Sequence of chain 3.A:
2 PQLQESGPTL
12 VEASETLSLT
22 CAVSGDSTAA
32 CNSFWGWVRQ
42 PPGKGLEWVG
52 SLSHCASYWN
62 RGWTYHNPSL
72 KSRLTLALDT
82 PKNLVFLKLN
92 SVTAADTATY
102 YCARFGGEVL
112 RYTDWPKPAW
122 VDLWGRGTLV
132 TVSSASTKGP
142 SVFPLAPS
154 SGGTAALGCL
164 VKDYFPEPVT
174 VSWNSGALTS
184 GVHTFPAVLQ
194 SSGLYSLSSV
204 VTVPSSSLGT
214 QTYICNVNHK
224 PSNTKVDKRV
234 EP

Sequence of chain 3.C:
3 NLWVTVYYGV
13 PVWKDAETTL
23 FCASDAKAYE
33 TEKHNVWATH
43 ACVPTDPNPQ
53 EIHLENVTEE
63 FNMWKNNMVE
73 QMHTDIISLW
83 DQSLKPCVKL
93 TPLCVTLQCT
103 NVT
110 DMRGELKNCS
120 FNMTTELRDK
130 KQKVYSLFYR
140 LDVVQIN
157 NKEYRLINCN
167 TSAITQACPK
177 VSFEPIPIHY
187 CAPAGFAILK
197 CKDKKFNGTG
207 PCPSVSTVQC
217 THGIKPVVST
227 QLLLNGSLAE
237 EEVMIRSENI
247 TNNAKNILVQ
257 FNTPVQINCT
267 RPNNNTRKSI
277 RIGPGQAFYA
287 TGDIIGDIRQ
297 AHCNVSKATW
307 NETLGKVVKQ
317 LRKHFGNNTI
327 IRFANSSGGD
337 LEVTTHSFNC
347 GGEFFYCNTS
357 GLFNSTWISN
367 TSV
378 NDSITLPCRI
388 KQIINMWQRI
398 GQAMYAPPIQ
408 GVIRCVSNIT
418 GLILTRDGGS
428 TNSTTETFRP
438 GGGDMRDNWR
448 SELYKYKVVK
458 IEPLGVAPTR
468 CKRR

A small-molecule ligand and the protein it binds are described below.
Small molecule (SMILES): CC(=O)N[C@H]1[C@H](O[C@H]2[C@H](O)[C@@H](NC(C)=O)CO[C@@H]2CO)O[C@H](CO)[C@@H](O[C@@H]2O[C@H](CO[C@H]3O[C@H](CO)[C@@H](O)[C@H](O[C@H]4O[C@H](CO)[C@@H](O)[C@H](O)[C@@H]4O)[C@@H]3O)[C@@H](O)[C@H](O[C@H]3O[C@H](CO)[C@@H](O)[C@H](O)[C@@H]3O[C@H]3O[C@H](CO)[C@@H](O)[C@H](O)[C@@H]3O[C@H]3O[C@H](CO)[C@@H](O)[C@H](O)[C@@H]3O)[C@@H]2O)[C@@H]1O

Binding-site contacts:
Ligand atom O7 contacts residue GLY408 of chain 3.C at 3.9 Å.
Ligand atom O3 contacts residue THR81 of chain 3.A at 4.1 Å.
Ligand atom O5 contacts residue ASN270 of chain 3.C at 2.3 Å (h-bond).
Ligand atom C5 contacts residue PRO82 of chain 3.A at 4.2 Å (hydrophobic).
Ligand atom O3 contacts residue HIS55 of chain 3.A at 3.5 Å (h-bond).
Ligand atom O3 contacts residue CYS56 of chain 3.A at 3.6 Å.
Ligand atom C2 contacts residue ALA57 of chain 3.A at 3.6 Å (hydrophobic).
Ligand atom C1 contacts residue ASN270 of chain 3.C at 1.4 Å.
Ligand atom C4 contacts residue PRO82 of chain 3.A at 3.6 Å (hydrophobic).
Ligand atom C7 contacts residue ALA57 of chain 3.A at 3.8 Å (hydrophobic).
Ligand atom C5 contacts residue ASN270 of chain 3.C at 3.6 Å.
Ligand atom C3 contacts residue ASN270 of chain 3.C at 3.8 Å.
Ligand atom O4 contacts residue PRO82 of chain 3.A at 3.8 Å.
Ligand atom C7 contacts residue ALA30 of chain 3.A at 3.8 Å (hydrophobic).
Ligand atom C6 contacts residue HIS55 of chain 3.A at 3.5 Å.
Ligand atom C1 contacts residue THR81 of chain 3.A at 4.0 Å.
Ligand atom O3 contacts residue ALA57 of chain 3.A at 3.5 Å (h-bond).
Ligand atom O4 contacts residue THR81 of chain 3.A at 3.3 Å.
Ligand atom O6 contacts residue GLN407 of chain 3.C at 4.1 Å.
Ligand atom O7 contacts residue VAL409 of chain 3.C at 4.1 Å.
Ligand atom O4 contacts residue HIS55 of chain 3.A at 3.5 Å.
Ligand atom O5 contacts residue THR81 of chain 3.A at 3.5 Å.
Ligand atom C2 contacts residue THR81 of chain 3.A at 4.0 Å.
Ligand atom O7 contacts residue ASN270 of chain 3.C at 3.7 Å.
Ligand atom O2 contacts residue HIS55 of chain 3.A at 4.2 Å.
Ligand atom O7 contacts residue ALA30 of chain 3.A at 2.7 Å (h-bond).
Ligand atom O2 contacts residue THR81 of chain 3.A at 2.8 Å (h-bond).
Ligand atom C5 contacts residue HIS55 of chain 3.A at 4.0 Å.
Ligand atom C7 contacts residue ASN270 of chain 3.C at 3.5 Å.
Ligand atom C8 contacts residue SER58 of chain 3.A at 3.6 Å.
Ligand atom C8 contacts residue ALA57 of chain 3.A at 3.8 Å (hydrophobic).
Ligand atom N2 contacts residue ALA57 of chain 3.A at 2.9 Å (h-bond).
Ligand atom O2 contacts residue GLN407 of chain 3.C at 4.0 Å.
Ligand atom C2 contacts residue ASN270 of chain 3.C at 2.5 Å.
Ligand atom N2 contacts residue ASN270 of chain 3.C at 2.9 Å (h-bond).
Ligand atom O6 contacts residue THR272 of chain 3.C at 3.9 Å.
Ligand atom O3 contacts residue ALA30 of chain 3.A at 4.1 Å.
Ligand atom C3 contacts residue ALA30 of chain 3.A at 4.1 Å (hydrophobic).
Ligand atom O4 contacts residue ARG273 of chain 3.C at 3.0 Å (salt-bridge).
Ligand atom C6 contacts residue PRO82 of chain 3.A at 3.8 Å (hydrophobic).